Sequence of chain 1.B:
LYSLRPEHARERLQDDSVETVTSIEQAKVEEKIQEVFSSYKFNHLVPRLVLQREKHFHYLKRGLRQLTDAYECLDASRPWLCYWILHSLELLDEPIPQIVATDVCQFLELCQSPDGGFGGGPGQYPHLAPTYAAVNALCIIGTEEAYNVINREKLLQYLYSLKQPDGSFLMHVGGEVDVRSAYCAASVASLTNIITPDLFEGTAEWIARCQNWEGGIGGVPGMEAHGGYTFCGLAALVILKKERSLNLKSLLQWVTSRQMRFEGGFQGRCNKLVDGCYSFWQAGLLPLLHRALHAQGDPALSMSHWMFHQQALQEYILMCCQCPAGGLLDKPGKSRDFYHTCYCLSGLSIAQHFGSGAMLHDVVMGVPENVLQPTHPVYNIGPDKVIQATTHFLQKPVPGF

Binding-site contacts:
Ligand atom C14 contacts residue LEU75 of chain 1.B at 3.9 Å (hydrophobic).
Ligand atom C17 contacts residue TYR340 of chain 1.B at 3.6 Å (hydrophobic).
Ligand atom N5 contacts residue TYR340 of chain 1.B at 3.6 Å (h-bond).
Ligand atom C7 contacts residue TRP85 of chain 1.B at 3.6 Å (hydrophobic).
Ligand atom N5 contacts residue TYR72 of chain 1.B at 3.3 Å.
Ligand atom CL1 contacts residue TRP85 of chain 1.B at 3.9 Å.
Ligand atom N3 contacts residue ASP276 of chain 1.B at 3.4 Å (salt-bridge).
Ligand atom C17 contacts residue LEU75 of chain 1.B at 4.0 Å (hydrophobic).
Ligand atom N3 contacts residue ZN1 of chain 1.C at 2.5 Å.
Ligand atom N1 contacts residue ARG181 of chain 1.B at 2.9 Å (salt-bridge).
Ligand atom N3 contacts residue CYS278 of chain 1.B at 3.6 Å (h-bond).
Ligand atom CL1 contacts residue TRP81 of chain 1.B at 3.8 Å.
Ligand atom C9 contacts residue LEU75 of chain 1.B at 3.5 Å (hydrophobic).
Ligand atom C3 contacts residue TRP85 of chain 1.B at 3.8 Å (hydrophobic).
Ligand atom CL2 contacts residue ASP338 of chain 1.B at 3.3 Å.
Ligand atom C14 contacts residue TRP85 of chain 1.B at 3.5 Å (hydrophobic).
Ligand atom C10 contacts residue HFP1 of chain 1.D at 3.9 Å.
Ligand atom C65 contacts residue ARG181 of chain 1.B at 3.9 Å.
Ligand atom C5 contacts residue HIS341 of chain 1.B at 3.8 Å.
Ligand atom C45 contacts residue HFP1 of chain 1.D at 3.7 Å.
Ligand atom N5 contacts residue LEU75 of chain 1.B at 3.5 Å.
Ligand atom C5 contacts residue ZN1 of chain 1.C at 2.7 Å.
Ligand atom C9 contacts residue TYR340 of chain 1.B at 3.6 Å (hydrophobic).
Ligand atom CL1 contacts residue TYR340 of chain 1.B at 3.8 Å.
Ligand atom N1 contacts residue HFP1 of chain 1.D at 3.3 Å.
Ligand atom C7 contacts residue TYR340 of chain 1.B at 3.6 Å (hydrophobic).
Ligand atom C9 contacts residue ASP338 of chain 1.B at 3.4 Å.
Ligand atom N4 contacts residue ZN1 of chain 1.C at 3.7 Å.
Ligand atom C10 contacts residue ZN1 of chain 1.C at 3.7 Å.
Ligand atom C14 contacts residue TYR340 of chain 1.B at 3.6 Å (hydrophobic).
Ligand atom C53 contacts residue TRP85 of chain 1.B at 3.7 Å (hydrophobic).
Ligand atom C52 contacts residue TRP81 of chain 1.B at 3.9 Å (hydrophobic).
Ligand atom N3 contacts residue HFP1 of chain 1.D at 4.0 Å.
Ligand atom C44 contacts residue HFP1 of chain 1.D at 3.7 Å.
Ligand atom N5 contacts residue ASP338 of chain 1.B at 3.3 Å.
Ligand atom C5 contacts residue ASP276 of chain 1.B at 3.2 Å.
Ligand atom C46 contacts residue HFP1 of chain 1.D at 3.7 Å.
Ligand atom C65 contacts residue HFP1 of chain 1.D at 3.6 Å.
Ligand atom N5 contacts residue PHE339 of chain 1.B at 3.6 Å.
Ligand atom C44 contacts residue TYR112 of chain 1.A at 3.7 Å (hydrophobic).

Sequence of chain 1.A:
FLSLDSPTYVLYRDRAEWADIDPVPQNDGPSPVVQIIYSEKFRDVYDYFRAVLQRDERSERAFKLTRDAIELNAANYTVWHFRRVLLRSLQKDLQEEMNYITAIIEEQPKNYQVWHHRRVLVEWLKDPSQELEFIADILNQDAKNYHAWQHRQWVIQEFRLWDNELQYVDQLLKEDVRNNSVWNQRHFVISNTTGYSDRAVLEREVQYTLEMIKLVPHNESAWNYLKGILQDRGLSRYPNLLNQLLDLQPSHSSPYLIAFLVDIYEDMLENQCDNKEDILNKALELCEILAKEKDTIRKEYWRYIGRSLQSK

A protein and the small-molecule ligand that binds it are described below.
Small molecule (SMILES): Cn1cncc1[C@H](OCc1nc(Cl)c(C#N)cc1-c1cccc(Cl)c1)c1ccc(C#N)cc1